Sequence of chain 1.I:
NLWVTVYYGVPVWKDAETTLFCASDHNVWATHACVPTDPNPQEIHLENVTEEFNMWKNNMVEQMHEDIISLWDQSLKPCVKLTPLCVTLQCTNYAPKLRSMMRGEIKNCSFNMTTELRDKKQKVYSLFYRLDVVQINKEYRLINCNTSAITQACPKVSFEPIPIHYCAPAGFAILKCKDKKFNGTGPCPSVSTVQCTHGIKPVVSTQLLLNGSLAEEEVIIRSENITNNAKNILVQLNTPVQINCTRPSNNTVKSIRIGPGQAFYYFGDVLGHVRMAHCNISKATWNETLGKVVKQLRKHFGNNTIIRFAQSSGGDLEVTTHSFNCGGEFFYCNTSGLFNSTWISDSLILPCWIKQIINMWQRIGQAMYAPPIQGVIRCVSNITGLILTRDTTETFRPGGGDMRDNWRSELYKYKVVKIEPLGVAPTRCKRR

A small-molecule ligand and the protein it binds are described below.
Small molecule (SMILES): CC(=O)N[C@H]1[C@H](O[C@H]2[C@H](O)[C@@H](NC(C)=O)CO[C@@H]2CO)O[C@H](CO)[C@@H](O)[C@@H]1O

Binding-site contacts:
Ligand atom O7 contacts residue TYR104 of chain 1.I at 3.8 Å.
Ligand atom C8 contacts residue TYR135 of chain 1.I at 3.5 Å (hydrophobic).
Ligand atom C7 contacts residue LEU137 of chain 1.I at 4.4 Å (hydrophobic).
Ligand atom O7 contacts residue TYR135 of chain 1.I at 4.5 Å.
Ligand atom C4 contacts residue ASN118 of chain 1.I at 4.2 Å.
Ligand atom C1 contacts residue ASN118 of chain 1.I at 1.4 Å.
Ligand atom C8 contacts residue GLY289 of chain 1.I at 3.1 Å.
Ligand atom C3 contacts residue ASN118 of chain 1.I at 3.6 Å.
Ligand atom C5 contacts residue TYR135 of chain 1.I at 3.8 Å (hydrophobic).
Ligand atom C7 contacts residue ASP290 of chain 1.I at 4.4 Å.
Ligand atom C8 contacts residue TYR104 of chain 1.I at 4.0 Å (hydrophobic).
Ligand atom C7 contacts residue ASN118 of chain 1.I at 3.7 Å.
Ligand atom O5 contacts residue TYR135 of chain 1.I at 4.0 Å.
Ligand atom O5 contacts residue ASN118 of chain 1.I at 2.4 Å (h-bond).
Ligand atom O7 contacts residue ASN118 of chain 1.I at 4.1 Å.
Ligand atom C1 contacts residue TYR135 of chain 1.I at 3.9 Å (hydrophobic).
Ligand atom C7 contacts residue TYR135 of chain 1.I at 4.3 Å (hydrophobic).
Ligand atom C8 contacts residue ASP290 of chain 1.I at 3.7 Å.
Ligand atom C7 contacts residue TYR104 of chain 1.I at 4.1 Å (hydrophobic).
Ligand atom N2 contacts residue ASN118 of chain 1.I at 2.9 Å (h-bond).
Ligand atom C8 contacts residue LEU137 of chain 1.I at 3.8 Å (hydrophobic).
Ligand atom C5 contacts residue ASN118 of chain 1.I at 3.6 Å.
Ligand atom C2 contacts residue ASN118 of chain 1.I at 2.4 Å.
Ligand atom C6 contacts residue TYR135 of chain 1.I at 4.2 Å (hydrophobic).
Ligand atom O7 contacts residue ASP290 of chain 1.I at 4.2 Å.